Sequence of chain 1.C:
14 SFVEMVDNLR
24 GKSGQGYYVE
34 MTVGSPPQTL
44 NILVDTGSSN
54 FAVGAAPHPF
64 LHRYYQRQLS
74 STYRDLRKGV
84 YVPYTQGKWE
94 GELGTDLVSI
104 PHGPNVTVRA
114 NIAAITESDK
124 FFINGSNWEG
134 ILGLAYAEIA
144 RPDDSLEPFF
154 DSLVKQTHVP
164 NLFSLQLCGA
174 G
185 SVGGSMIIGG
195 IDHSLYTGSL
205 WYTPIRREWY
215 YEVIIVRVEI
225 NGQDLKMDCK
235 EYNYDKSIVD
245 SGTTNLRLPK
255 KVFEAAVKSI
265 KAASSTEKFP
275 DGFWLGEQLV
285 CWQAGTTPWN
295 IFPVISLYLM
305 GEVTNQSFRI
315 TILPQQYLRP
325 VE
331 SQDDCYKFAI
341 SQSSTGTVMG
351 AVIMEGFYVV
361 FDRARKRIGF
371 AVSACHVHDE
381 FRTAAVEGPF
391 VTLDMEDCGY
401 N

The protein below binds the small molecule below.
Small molecule (SMILES): CCCCNC(=O)[C@H](C)C[C@H](O)[C@H](CC(C)C)NC(=O)[C@H](CCSC)NC(=O)CCC(C)C

Binding-site contacts:
Ligand atom C49 contacts residue GLY50 of chain 1.C at 3.7 Å.
Ligand atom N32 contacts residue GLY246 of chain 1.C at 3.0 Å (h-bond).
Ligand atom C45 contacts residue ASP244 of chain 1.C at 3.5 Å.
Ligand atom C22 contacts residue GLN28 of chain 1.C at 3.7 Å.
Ligand atom C22 contacts residue GLY246 of chain 1.C at 3.6 Å.
Ligand atom C62 contacts residue PRO86 of chain 1.C at 3.6 Å (hydrophobic).
Ligand atom C17 contacts residue GLY27 of chain 1.C at 3.6 Å.
Ligand atom C43 contacts residue ASP244 of chain 1.C at 3.5 Å.
Ligand atom O38 contacts residue ASP48 of chain 1.C at 2.5 Å (salt-bridge).
Ligand atom C22 contacts residue GLY29 of chain 1.C at 3.5 Å.
Ligand atom C75 contacts residue LEU46 of chain 1.C at 3.6 Å (hydrophobic).
Ligand atom C43 contacts residue GLY50 of chain 1.C at 3.6 Å.
Ligand atom C66 contacts residue GLY246 of chain 1.C at 3.7 Å.
Ligand atom C5 contacts residue THR88 of chain 1.C at 3.8 Å.
Ligand atom S1 contacts residue THR88 of chain 1.C at 3.8 Å.
Ligand atom C56 contacts residue GLY50 of chain 1.C at 3.5 Å.
Ligand atom C36 contacts residue ASP244 of chain 1.C at 3.5 Å.
Ligand atom C53 contacts residue GLY50 of chain 1.C at 3.8 Å.
Ligand atom C36 contacts residue ASP48 of chain 1.C at 3.6 Å.
Ligand atom S1 contacts residue GLN89 of chain 1.C at 3.5 Å.
Ligand atom O31 contacts residue THR88 of chain 1.C at 3.4 Å.
Ligand atom C20 contacts residue GLY246 of chain 1.C at 3.5 Å.
Ligand atom C40 contacts residue ASP244 of chain 1.C at 3.2 Å.
Ligand atom C56 contacts residue TYR214 of chain 1.C at 3.8 Å (hydrophobic).
Ligand atom O13 contacts residue THR247 of chain 1.C at 3.3 Å.
Ligand atom N51 contacts residue GLY50 of chain 1.C at 2.8 Å (h-bond).
Ligand atom O50 contacts residue TYR87 of chain 1.C at 3.3 Å.
Ligand atom C71 contacts residue TYR87 of chain 1.C at 3.7 Å (hydrophobic).
Ligand atom C71 contacts residue GLN89 of chain 1.C at 3.5 Å.
Ligand atom O38 contacts residue ASP244 of chain 1.C at 2.6 Å (salt-bridge).
Ligand atom C8 contacts residue THR247 of chain 1.C at 3.8 Å.
Ligand atom C34 contacts residue GLY246 of chain 1.C at 3.7 Å.
Ligand atom N32 contacts residue THR247 of chain 1.C at 3.8 Å.
Ligand atom S1 contacts residue ARG251 of chain 1.C at 3.7 Å.
Ligand atom C2 contacts residue GLN89 of chain 1.C at 3.5 Å.
Ligand atom C17 contacts residue THR248 of chain 1.C at 3.4 Å.
Ligand atom O38 contacts residue GLY246 of chain 1.C at 3.5 Å (h-bond).
Ligand atom O50 contacts residue THR88 of chain 1.C at 3.0 Å (h-bond).
Ligand atom O13 contacts residue THR248 of chain 1.C at 2.9 Å (h-bond).
Ligand atom O31 contacts residue GLN89 of chain 1.C at 3.1 Å (h-bond).